Sequence of chain 1.F:
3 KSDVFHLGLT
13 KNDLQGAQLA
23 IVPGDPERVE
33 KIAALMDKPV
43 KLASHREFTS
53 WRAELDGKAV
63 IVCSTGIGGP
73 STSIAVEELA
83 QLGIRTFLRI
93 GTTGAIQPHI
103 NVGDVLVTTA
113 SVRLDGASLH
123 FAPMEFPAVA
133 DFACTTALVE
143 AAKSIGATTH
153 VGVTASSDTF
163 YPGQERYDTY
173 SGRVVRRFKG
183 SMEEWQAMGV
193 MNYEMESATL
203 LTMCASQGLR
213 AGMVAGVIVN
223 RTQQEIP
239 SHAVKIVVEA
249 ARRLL

A protein and the small-molecule ligand that binds it are described below.
Small molecule (SMILES): Cc1c[nH]c(=O)[nH]c1=O

Binding-site contacts:
Ligand atom C2 contacts residue PHE162 of chain 1.F at 3.7 Å (hydrophobic).
Ligand atom C4 contacts residue TYR195 of chain 1.F at 3.9 Å (hydrophobic).
Ligand atom O4 contacts residue PHE162 of chain 1.F at 4.1 Å.
Ligand atom C2 contacts residue ARG168 of chain 1.F at 3.8 Å.
Ligand atom C2 contacts residue TYR195 of chain 1.F at 4.4 Å (hydrophobic).
Ligand atom C5 contacts residue THR94 of chain 1.F at 3.7 Å.
Ligand atom O2 contacts residue VAL221 of chain 1.F at 3.8 Å.
Ligand atom C2 contacts residue GLY96 of chain 1.F at 3.7 Å.
Ligand atom C5 contacts residue PHE162 of chain 1.F at 4.2 Å (hydrophobic).
Ligand atom O4 contacts residue MET197 of chain 1.F at 3.3 Å.
Ligand atom C6 contacts residue THR95 of chain 1.F at 4.0 Å.
Ligand atom N1 contacts residue THR95 of chain 1.F at 3.9 Å.
Ligand atom C5 contacts residue THR95 of chain 1.F at 4.4 Å.
Ligand atom N3 contacts residue PHE162 of chain 1.F at 3.7 Å.
Ligand atom O2 contacts residue GLN166 of chain 1.F at 3.7 Å.
Ligand atom O4 contacts residue GLN166 of chain 1.F at 2.8 Å (h-bond).
Ligand atom O2 contacts residue GLY96 of chain 1.F at 3.7 Å.
Ligand atom C4 contacts residue GLU196 of chain 1.F at 4.2 Å.
Ligand atom N3 contacts residue GLY96 of chain 1.F at 4.3 Å.
Ligand atom C4 contacts residue MET197 of chain 1.F at 4.5 Å (hydrophobic).
Ligand atom C6 contacts residue PHE162 of chain 1.F at 4.3 Å (hydrophobic).
Ligand atom O2 contacts residue PHE162 of chain 1.F at 4.1 Å.
Ligand atom O4 contacts residue TYR195 of chain 1.F at 4.1 Å.
Ligand atom O2 contacts residue THR95 of chain 1.F at 4.5 Å.
Ligand atom N3 contacts residue TYR195 of chain 1.F at 3.9 Å.
Ligand atom C2 contacts residue THR95 of chain 1.F at 4.2 Å.
Ligand atom N3 contacts residue GLN166 of chain 1.F at 2.8 Å (h-bond).
Ligand atom C6 contacts residue GLY96 of chain 1.F at 4.4 Å.
Ligand atom CM5 contacts residue THR94 of chain 1.F at 3.3 Å.
Ligand atom N3 contacts residue ARG168 of chain 1.F at 3.8 Å.
Ligand atom C2 contacts residue GLN166 of chain 1.F at 3.7 Å.
Ligand atom N1 contacts residue GLY96 of chain 1.F at 3.8 Å.
Ligand atom C4 contacts residue GLN166 of chain 1.F at 3.6 Å.
Ligand atom C6 contacts residue ILE220 of chain 1.F at 4.1 Å (hydrophobic).
Ligand atom C4 contacts residue PHE162 of chain 1.F at 3.9 Å (hydrophobic).
Ligand atom O2 contacts residue ARG168 of chain 1.F at 2.8 Å (salt-bridge).
Ligand atom N1 contacts residue ILE220 of chain 1.F at 4.0 Å.
Ligand atom N1 contacts residue PHE162 of chain 1.F at 4.0 Å.
Ligand atom O4 contacts residue GLU196 of chain 1.F at 3.5 Å.
Ligand atom C6 contacts residue THR94 of chain 1.F at 3.7 Å.